Sequence of chain 1.H:
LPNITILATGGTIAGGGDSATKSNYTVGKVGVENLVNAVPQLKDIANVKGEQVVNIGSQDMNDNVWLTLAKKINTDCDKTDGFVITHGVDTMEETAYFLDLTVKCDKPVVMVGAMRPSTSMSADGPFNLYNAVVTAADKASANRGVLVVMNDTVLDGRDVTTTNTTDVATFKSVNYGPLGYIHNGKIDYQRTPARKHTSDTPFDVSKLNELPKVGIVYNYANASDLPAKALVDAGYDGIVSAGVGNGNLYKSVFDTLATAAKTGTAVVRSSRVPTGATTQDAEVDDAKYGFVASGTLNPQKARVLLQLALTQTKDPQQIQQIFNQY

Binding-site contacts:
Ligand atom CB contacts residue GLU291 of chain 1.H at 3.8 Å.
Ligand atom OXT contacts residue ASP98 of chain 1.F at 3.0 Å (salt-bridge).
Ligand atom CG contacts residue VAL97 of chain 1.F at 3.6 Å (hydrophobic).
Ligand atom ND2 contacts residue THR20 of chain 1.F at 3.0 Å (h-bond).
Ligand atom CB contacts residue THR20 of chain 1.F at 3.2 Å.
Ligand atom N contacts residue ASN256 of chain 1.H at 3.7 Å.
Ligand atom OD1 contacts residue THR20 of chain 1.F at 3.1 Å (h-bond).
Ligand atom OD1 contacts residue GLY96 of chain 1.F at 3.3 Å.
Ligand atom N contacts residue GLN67 of chain 1.F at 3.0 Å (h-bond).
Ligand atom CA contacts residue THR20 of chain 1.F at 3.3 Å.
Ligand atom N contacts residue ASP98 of chain 1.F at 3.1 Å (salt-bridge).
Ligand atom C contacts residue SER66 of chain 1.F at 3.5 Å.
Ligand atom OD1 contacts residue ALA122 of chain 1.F at 3.6 Å.
Ligand atom O contacts residue GLY19 of chain 1.F at 3.3 Å.
Ligand atom CA contacts residue ASP98 of chain 1.F at 3.9 Å.
Ligand atom OD1 contacts residue VAL97 of chain 1.F at 3.0 Å (h-bond).
Ligand atom O contacts residue SER66 of chain 1.F at 2.7 Å (h-bond).
Ligand atom N contacts residue GLU291 of chain 1.H at 2.7 Å (salt-bridge).
Ligand atom C contacts residue GLN67 of chain 1.F at 3.8 Å.
Ligand atom OXT contacts residue GLN67 of chain 1.F at 4.2 Å.
Ligand atom C contacts residue ASP98 of chain 1.F at 4.0 Å.
Ligand atom O contacts residue THR20 of chain 1.F at 4.0 Å.
Ligand atom ND2 contacts residue ALA122 of chain 1.F at 2.8 Å (h-bond).
Ligand atom OXT contacts residue GLY96 of chain 1.F at 3.2 Å.
Ligand atom C contacts residue GLY96 of chain 1.F at 3.4 Å.
Ligand atom O contacts residue GLY96 of chain 1.F at 3.2 Å.
Ligand atom ND2 contacts residue VAL97 of chain 1.F at 3.7 Å.
Ligand atom C contacts residue GLY19 of chain 1.F at 4.2 Å.
Ligand atom OD1 contacts residue GLY19 of chain 1.F at 4.1 Å.
Ligand atom O contacts residue GLN67 of chain 1.F at 3.8 Å.
Ligand atom CA contacts residue GLN67 of chain 1.F at 4.0 Å.
Ligand atom OXT contacts residue SER66 of chain 1.F at 2.6 Å (h-bond).
Ligand atom ND2 contacts residue MET123 of chain 1.F at 4.0 Å.
Ligand atom OXT contacts residue VAL97 of chain 1.F at 3.0 Å (h-bond).
Ligand atom CB contacts residue ASP98 of chain 1.F at 3.5 Å.
Ligand atom CA contacts residue GLU291 of chain 1.H at 3.6 Å.
Ligand atom O contacts residue GLY65 of chain 1.F at 3.3 Å.
Ligand atom CG contacts residue THR20 of chain 1.F at 2.9 Å.
Ligand atom CG contacts residue ALA122 of chain 1.F at 3.6 Å (hydrophobic).
Ligand atom C contacts residue VAL97 of chain 1.F at 3.7 Å (hydrophobic).

Sequence of chain 1.F:
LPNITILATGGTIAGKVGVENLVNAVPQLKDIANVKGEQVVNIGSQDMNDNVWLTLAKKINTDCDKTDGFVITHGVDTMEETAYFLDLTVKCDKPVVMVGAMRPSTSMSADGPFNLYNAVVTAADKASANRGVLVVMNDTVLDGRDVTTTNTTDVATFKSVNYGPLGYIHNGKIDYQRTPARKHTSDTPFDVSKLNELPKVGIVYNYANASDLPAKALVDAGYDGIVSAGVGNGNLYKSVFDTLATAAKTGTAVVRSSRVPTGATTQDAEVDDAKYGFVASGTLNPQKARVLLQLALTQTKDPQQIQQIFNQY

A small-molecule ligand and the protein it binds are described below.
Small molecule (SMILES): NC(=O)C[C@H](N)C(=O)O